Binding-site contacts:
Ligand atom C3 contacts residue NAD1 of chain 2.B at 3.6 Å.
Ligand atom C5 contacts residue NAD1 of chain 2.B at 3.1 Å.
Ligand atom C13 contacts residue ILE200 of chain 2.A at 3.6 Å (hydrophobic).
Ligand atom C9 contacts residue GLY93 of chain 2.A at 3.8 Å.
Ligand atom C12 contacts residue MET159 of chain 2.A at 3.9 Å (hydrophobic).
Ligand atom C9 contacts residue NAD1 of chain 2.B at 3.6 Å.
Ligand atom C3 contacts residue TYR146 of chain 2.A at 3.8 Å (hydrophobic).
Ligand atom C5 contacts residue ILE200 of chain 2.A at 3.5 Å (hydrophobic).
Ligand atom O7 contacts residue NAD1 of chain 2.B at 3.0 Å (h-bond).
Ligand atom C8 contacts residue NAD1 of chain 2.B at 3.6 Å.
Ligand atom C11 contacts residue MET159 of chain 2.A at 3.6 Å (hydrophobic).
Ligand atom C4 contacts residue NAD1 of chain 2.B at 3.4 Å.
Ligand atom C8 contacts residue ALA196 of chain 2.A at 3.8 Å (hydrophobic).
Ligand atom C11 contacts residue ILE100 of chain 2.A at 3.9 Å (hydrophobic).
Ligand atom CAA contacts residue ILE200 of chain 2.A at 3.7 Å (hydrophobic).
Ligand atom C5 contacts residue ALA197 of chain 2.A at 3.5 Å (hydrophobic).
Ligand atom C4 contacts residue ILE200 of chain 2.A at 3.7 Å (hydrophobic).
Ligand atom C6 contacts residue ILE200 of chain 2.A at 3.8 Å (hydrophobic).
Ligand atom O16 contacts residue NAD1 of chain 2.B at 2.6 Å (h-bond).
Ligand atom C9 contacts residue ALA196 of chain 2.A at 3.9 Å (hydrophobic).
Ligand atom C6 contacts residue NAD1 of chain 2.B at 3.5 Å.
Ligand atom C10 contacts residue MET159 of chain 2.A at 3.9 Å (hydrophobic).
Ligand atom CAA contacts residue TYR146 of chain 2.A at 3.5 Å (hydrophobic).
Ligand atom CAA contacts residue PHE203 of chain 2.A at 3.8 Å (hydrophobic).
Ligand atom C6 contacts residue ALA197 of chain 2.A at 3.3 Å (hydrophobic).
Ligand atom C3 contacts residue TYR156 of chain 2.A at 3.5 Å (hydrophobic).
Ligand atom C1 contacts residue NAD1 of chain 2.B at 3.4 Å.
Ligand atom C10 contacts residue PHE94 of chain 2.A at 3.6 Å (hydrophobic).
Ligand atom C10 contacts residue GLY93 of chain 2.A at 3.5 Å.
Ligand atom O16 contacts residue TYR156 of chain 2.A at 2.5 Å (h-bond).
Ligand atom O16 contacts residue LYS163 of chain 2.A at 3.6 Å.
Ligand atom C12 contacts residue ILE200 of chain 2.A at 3.8 Å (hydrophobic).
Ligand atom C14 contacts residue TYR146 of chain 2.A at 3.6 Å (hydrophobic).
Ligand atom C14 contacts residue NAD1 of chain 2.B at 3.4 Å.
Ligand atom O7 contacts residue ALA196 of chain 2.A at 3.7 Å.
Ligand atom C13 contacts residue ALA196 of chain 2.A at 3.8 Å (hydrophobic).
Ligand atom C12 contacts residue ILE100 of chain 2.A at 3.8 Å (hydrophobic).
Ligand atom C2 contacts residue TYR156 of chain 2.A at 3.5 Å (hydrophobic).
Ligand atom C2 contacts residue NAD1 of chain 2.B at 3.4 Å.
Ligand atom C11 contacts residue ALA95 of chain 2.A at 4.0 Å (hydrophobic).

Sequence of chain 2.A:
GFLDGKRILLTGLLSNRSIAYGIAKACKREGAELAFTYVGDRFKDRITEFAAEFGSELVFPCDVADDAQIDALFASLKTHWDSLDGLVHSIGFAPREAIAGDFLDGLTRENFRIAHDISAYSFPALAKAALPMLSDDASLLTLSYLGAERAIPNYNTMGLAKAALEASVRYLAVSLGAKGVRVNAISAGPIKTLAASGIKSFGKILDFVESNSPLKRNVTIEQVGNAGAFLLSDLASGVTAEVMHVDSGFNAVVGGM

A protein and the small-molecule ligand that binds it are described below.
Small molecule (SMILES): CCc1ccc(Oc2ccccc2)c(O)c1